The small molecule below binds the protein below.
Small molecule (SMILES): Cc1cc(N(C)CCN(C)C)cc(C)c1OCC(=O)N[C@@H](Cc1ccccc1)[C@H](O)C(=O)N1CSC(C)(C)[C@H]1C(=O)N[C@H]1c2ccccc2C[C@H]1O

Sequence of chain 1.A:
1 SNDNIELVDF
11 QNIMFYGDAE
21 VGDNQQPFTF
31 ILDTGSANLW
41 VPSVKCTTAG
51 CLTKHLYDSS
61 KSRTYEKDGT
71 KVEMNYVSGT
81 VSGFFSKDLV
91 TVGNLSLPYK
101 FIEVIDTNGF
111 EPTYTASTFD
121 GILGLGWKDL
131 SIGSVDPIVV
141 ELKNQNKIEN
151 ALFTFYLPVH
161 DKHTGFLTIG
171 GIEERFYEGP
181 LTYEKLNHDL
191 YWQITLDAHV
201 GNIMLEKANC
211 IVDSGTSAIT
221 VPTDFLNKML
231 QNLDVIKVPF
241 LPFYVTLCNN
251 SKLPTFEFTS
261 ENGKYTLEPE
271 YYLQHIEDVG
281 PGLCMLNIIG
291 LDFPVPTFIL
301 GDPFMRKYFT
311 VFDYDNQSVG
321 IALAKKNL

Binding-site contacts:
Ligand atom O23 contacts residue ASP33 of chain 1.A at 3.2 Å (salt-bridge).
Ligand atom C38 contacts residue THR216 of chain 1.A at 3.6 Å.
Ligand atom C25 contacts residue TYR76 of chain 1.A at 3.5 Å (hydrophobic).
Ligand atom O44 contacts residue ASP33 of chain 1.A at 2.7 Å (salt-bridge).
Ligand atom C14 contacts residue EDO1 of chain 1.H at 3.5 Å.
Ligand atom C34 contacts residue SER217 of chain 1.A at 3.5 Å.
Ligand atom C21 contacts residue ASP33 of chain 1.A at 3.2 Å.
Ligand atom O41 contacts residue GLY215 of chain 1.A at 3.4 Å (h-bond).
Ligand atom C19 contacts residue ILE299 of chain 1.A at 3.5 Å (hydrophobic).
Ligand atom N12 contacts residue EDO1 of chain 1.H at 2.8 Å (h-bond).
Ligand atom O44 contacts residue ASP213 of chain 1.A at 3.4 Å (salt-bridge).
Ligand atom C48 contacts residue LEU130 of chain 1.A at 3.4 Å (hydrophobic).
Ligand atom C43 contacts residue ILE31 of chain 1.A at 3.7 Å (hydrophobic).
Ligand atom O30 contacts residue SER78 of chain 1.A at 2.8 Å (h-bond).
Ligand atom C25 contacts residue SER78 of chain 1.A at 3.5 Å.
Ligand atom C20 contacts residue VAL77 of chain 1.A at 3.7 Å (hydrophobic).
Ligand atom O11 contacts residue VAL77 of chain 1.A at 2.9 Å (h-bond).
Ligand atom O23 contacts residue THR216 of chain 1.A at 3.3 Å (h-bond).
Ligand atom O44 contacts residue EDO1 of chain 1.H at 3.4 Å (h-bond).
Ligand atom N31 contacts residue GLY215 of chain 1.A at 3.2 Å (h-bond).
Ligand atom C37 contacts residue THR216 of chain 1.A at 3.7 Å.
Ligand atom O41 contacts residue SER217 of chain 1.A at 2.9 Å (h-bond).
Ligand atom C17 contacts residue PHE293 of chain 1.A at 3.6 Å (hydrophobic).
Ligand atom C13 contacts residue EDO1 of chain 1.H at 3.6 Å.
Ligand atom O08 contacts residue EDO1 of chain 1.H at 3.3 Å (h-bond).
Ligand atom C34 contacts residue CPS1 of chain 1.J at 3.7 Å.
Ligand atom C22 contacts residue ASP33 of chain 1.A at 3.5 Å.
Ligand atom O23 contacts residue GLY215 of chain 1.A at 3.3 Å.
Ligand atom C18 contacts residue PHE293 of chain 1.A at 3.5 Å (hydrophobic).
Ligand atom O23 contacts residue ASP213 of chain 1.A at 2.9 Å (salt-bridge).
Ligand atom O44 contacts residue GLY35 of chain 1.A at 3.1 Å.
Ligand atom C01 contacts residue MET74 of chain 1.A at 3.6 Å (hydrophobic).
Ligand atom O11 contacts residue TYR76 of chain 1.A at 3.3 Å.
Ligand atom C20 contacts residue ILE299 of chain 1.A at 3.5 Å (hydrophobic).
Ligand atom S26 contacts residue SER78 of chain 1.A at 3.3 Å (h-bond).
Ligand atom N50 contacts residue SER131 of chain 1.A at 3.5 Å (h-bond).
Ligand atom C16 contacts residue EDO1 of chain 1.H at 3.6 Å.
Ligand atom C28 contacts residue GLY215 of chain 1.A at 3.2 Å.
Ligand atom C36 contacts residue ILE289 of chain 1.A at 3.4 Å (hydrophobic).
Ligand atom C52 contacts residue SER131 of chain 1.A at 3.7 Å.